Binding-site contacts:
Ligand atom N2 contacts residue ASN110 of chain 1.B at 4.4 Å.
Ligand atom C7 contacts residue PRO114 of chain 1.B at 4.2 Å (hydrophobic).
Ligand atom C1 contacts residue ASN110 of chain 1.B at 3.1 Å.
Ligand atom O5 contacts residue ASN110 of chain 1.B at 2.6 Å (h-bond).
Ligand atom C1 contacts residue PRO114 of chain 1.B at 4.0 Å (hydrophobic).
Ligand atom C2 contacts residue ASN110 of chain 1.B at 4.4 Å.
Ligand atom C6 contacts residue ASN110 of chain 1.B at 4.3 Å.
Ligand atom O6 contacts residue ASN110 of chain 1.B at 4.1 Å.
Ligand atom C5 contacts residue ASN110 of chain 1.B at 3.9 Å.
Ligand atom O7 contacts residue PRO114 of chain 1.B at 3.4 Å.

This small molecule binds to this protein.
Small molecule (SMILES): CC(=O)N[C@@H]1[C@@H](O)[C@H](O)[C@@H](CO)O[C@H]1O

Sequence of chain 1.B:
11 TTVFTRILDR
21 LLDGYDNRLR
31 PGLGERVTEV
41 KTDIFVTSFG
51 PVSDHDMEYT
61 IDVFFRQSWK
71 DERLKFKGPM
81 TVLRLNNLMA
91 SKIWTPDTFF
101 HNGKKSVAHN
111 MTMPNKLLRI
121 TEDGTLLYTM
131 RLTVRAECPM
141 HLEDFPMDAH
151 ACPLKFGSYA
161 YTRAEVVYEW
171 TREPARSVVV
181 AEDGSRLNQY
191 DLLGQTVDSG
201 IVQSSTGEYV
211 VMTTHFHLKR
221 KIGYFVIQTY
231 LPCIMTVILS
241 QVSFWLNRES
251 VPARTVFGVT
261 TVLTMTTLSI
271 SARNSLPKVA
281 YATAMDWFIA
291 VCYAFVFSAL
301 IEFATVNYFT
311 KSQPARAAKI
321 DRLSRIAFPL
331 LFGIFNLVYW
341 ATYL